Binding-site contacts:
Ligand atom CAD contacts residue PHE38 of chain 1.A at 3.7 Å (hydrophobic).
Ligand atom CAP contacts residue MET108 of chain 1.A at 3.7 Å (hydrophobic).
Ligand atom CBC contacts residue ASN99 of chain 1.A at 3.9 Å.
Ligand atom CAX contacts residue PRO41 of chain 1.A at 4.0 Å (hydrophobic).
Ligand atom NBF contacts residue TYR56 of chain 1.A at 4.0 Å.
Ligand atom NAW contacts residue LEU51 of chain 1.A at 3.8 Å.
Ligand atom NAQ contacts residue TRP40 of chain 1.A at 4.0 Å.
Ligand atom CAC contacts residue PHE38 of chain 1.A at 3.9 Å (hydrophobic).
Ligand atom CBB contacts residue ASN99 of chain 1.A at 3.6 Å.
Ligand atom CAE contacts residue PHE38 of chain 1.A at 3.9 Å (hydrophobic).
Ligand atom CAZ contacts residue LEU51 of chain 1.A at 3.8 Å (hydrophobic).
Ligand atom NBG contacts residue ASN99 of chain 1.A at 3.9 Å.
Ligand atom CAJ contacts residue ASP104 of chain 1.A at 3.8 Å.
Ligand atom CAY contacts residue TRP40 of chain 1.A at 3.7 Å (hydrophobic).
Ligand atom CAN contacts residue ASP104 of chain 1.A at 3.5 Å.
Ligand atom CAL contacts residue MET108 of chain 1.A at 3.6 Å (hydrophobic).
Ligand atom NBG contacts residue TYR56 of chain 1.A at 4.0 Å.
Ligand atom CAP contacts residue ASP104 of chain 1.A at 4.0 Å.
Ligand atom CBB contacts residue LEU53 of chain 1.A at 3.7 Å (hydrophobic).
Ligand atom CBI contacts residue PHE42 of chain 1.A at 3.9 Å (hydrophobic).
Ligand atom CAE contacts residue MET108 of chain 1.A at 3.7 Å (hydrophobic).
Ligand atom CBA contacts residue LEU53 of chain 1.A at 4.0 Å (hydrophobic).
Ligand atom NBE contacts residue ILE105 of chain 1.A at 3.9 Å.
Ligand atom CBH contacts residue VAL46 of chain 1.A at 3.9 Å (hydrophobic).
Ligand atom OAT contacts residue ILE105 of chain 1.A at 3.8 Å.
Ligand atom NBE contacts residue LEU51 of chain 1.A at 3.8 Å.
Ligand atom CAM contacts residue PHE38 of chain 1.A at 3.2 Å (hydrophobic).
Ligand atom OAT contacts residue ASP104 of chain 1.A at 3.5 Å.
Ligand atom CBC contacts residue ILE105 of chain 1.A at 3.8 Å (hydrophobic).
Ligand atom CAF contacts residue LEU107 of chain 1.A at 3.4 Å (hydrophobic).
Ligand atom CAD contacts residue MET108 of chain 1.A at 3.5 Å (hydrophobic).
Ligand atom CBH contacts residue ILE105 of chain 1.A at 3.8 Å (hydrophobic).
Ligand atom CBI contacts residue PRO41 of chain 1.A at 3.4 Å (hydrophobic).
Ligand atom CAM contacts residue MET108 of chain 1.A at 4.0 Å (hydrophobic).
Ligand atom CBI contacts residue VAL46 of chain 1.A at 3.6 Å (hydrophobic).
Ligand atom NBD contacts residue ILE105 of chain 1.A at 3.6 Å.
Ligand atom NBG contacts residue VAL46 of chain 1.A at 4.0 Å.
Ligand atom CBB contacts residue ILE105 of chain 1.A at 4.0 Å (hydrophobic).
Ligand atom NBF contacts residue ASN99 of chain 1.A at 3.1 Å (h-bond).
Ligand atom CAE contacts residue LEU107 of chain 1.A at 3.3 Å (hydrophobic).

A small-molecule ligand and the protein it binds are described below.
Small molecule (SMILES): Cc1nnc2ccc(N3CCC(C(=O)NCCCN4CCN(c5cccc(Cl)c5)CC4)CC3)nn12

Sequence of chain 1.A:
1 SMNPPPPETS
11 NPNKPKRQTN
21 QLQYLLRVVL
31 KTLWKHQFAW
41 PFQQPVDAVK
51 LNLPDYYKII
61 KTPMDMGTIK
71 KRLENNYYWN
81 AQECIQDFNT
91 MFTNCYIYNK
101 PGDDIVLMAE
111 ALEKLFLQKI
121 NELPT